Binding-site contacts:
Ligand atom N1 contacts residue PHE168 of chain 1.A at 4.0 Å.
Ligand atom C1 contacts residue ASN85 of chain 1.A at 4.4 Å.
Ligand atom C15 contacts residue HEC1 of chain 1.B at 3.8 Å.
Ligand atom N1 contacts residue VAL78 of chain 1.A at 3.7 Å.
Ligand atom C18 contacts residue VAL82 of chain 1.A at 4.5 Å (hydrophobic).
Ligand atom C8 contacts residue VAL83 of chain 1.A at 4.4 Å (hydrophobic).
Ligand atom C15 contacts residue PHE280 of chain 1.A at 4.0 Å (hydrophobic).
Ligand atom O1 contacts residue PHE280 of chain 1.A at 4.0 Å.
Ligand atom C15 contacts residue ARG386 of chain 1.A at 4.2 Å.
Ligand atom C16 contacts residue HEC1 of chain 1.B at 3.8 Å.
Ligand atom C4 contacts residue THR229 of chain 1.A at 4.4 Å.
Ligand atom C11 contacts residue MET62 of chain 1.A at 3.8 Å (hydrophobic).
Ligand atom C3 contacts residue THR229 of chain 1.A at 3.5 Å.
Ligand atom N2 contacts residue HEC1 of chain 1.B at 4.5 Å.
Ligand atom C7 contacts residue VAL83 of chain 1.A at 4.2 Å (hydrophobic).
Ligand atom C1 contacts residue THR229 of chain 1.A at 4.2 Å.
Ligand atom C3 contacts residue PHE168 of chain 1.A at 3.9 Å (hydrophobic).
Ligand atom C14 contacts residue ARG386 of chain 1.A at 3.5 Å.
Ligand atom C3 contacts residue ALA233 of chain 1.A at 4.1 Å (hydrophobic).
Ligand atom C2 contacts residue THR229 of chain 1.A at 3.4 Å.
Ligand atom BR1 contacts residue ASN85 of chain 1.A at 3.8 Å.
Ligand atom C5 contacts residue VAL78 of chain 1.A at 3.2 Å (hydrophobic).
Ligand atom C7 contacts residue VAL78 of chain 1.A at 3.4 Å (hydrophobic).
Ligand atom N2 contacts residue MET62 of chain 1.A at 3.9 Å.
Ligand atom BR1 contacts residue HEC1 of chain 1.B at 3.2 Å.
Ligand atom C10 contacts residue VAL83 of chain 1.A at 4.3 Å (hydrophobic).
Ligand atom C2 contacts residue ALA233 of chain 1.A at 3.6 Å (hydrophobic).
Ligand atom O1 contacts residue ARG386 of chain 1.A at 3.2 Å (salt-bridge).
Ligand atom O1 contacts residue SER237 of chain 1.A at 4.3 Å.
Ligand atom C13 contacts residue PHE168 of chain 1.A at 4.1 Å (hydrophobic).
Ligand atom C14 contacts residue PHE168 of chain 1.A at 3.9 Å (hydrophobic).
Ligand atom C13 contacts residue ALA233 of chain 1.A at 4.4 Å (hydrophobic).
Ligand atom C14 contacts residue ALA233 of chain 1.A at 4.5 Å (hydrophobic).
Ligand atom C5 contacts residue THR77 of chain 1.A at 4.0 Å.
Ligand atom O1 contacts residue HEC1 of chain 1.B at 4.2 Å.
Ligand atom C4 contacts residue PHE168 of chain 1.A at 4.2 Å (hydrophobic).
Ligand atom C6 contacts residue VAL78 of chain 1.A at 3.7 Å (hydrophobic).

Sequence of chain 1.A:
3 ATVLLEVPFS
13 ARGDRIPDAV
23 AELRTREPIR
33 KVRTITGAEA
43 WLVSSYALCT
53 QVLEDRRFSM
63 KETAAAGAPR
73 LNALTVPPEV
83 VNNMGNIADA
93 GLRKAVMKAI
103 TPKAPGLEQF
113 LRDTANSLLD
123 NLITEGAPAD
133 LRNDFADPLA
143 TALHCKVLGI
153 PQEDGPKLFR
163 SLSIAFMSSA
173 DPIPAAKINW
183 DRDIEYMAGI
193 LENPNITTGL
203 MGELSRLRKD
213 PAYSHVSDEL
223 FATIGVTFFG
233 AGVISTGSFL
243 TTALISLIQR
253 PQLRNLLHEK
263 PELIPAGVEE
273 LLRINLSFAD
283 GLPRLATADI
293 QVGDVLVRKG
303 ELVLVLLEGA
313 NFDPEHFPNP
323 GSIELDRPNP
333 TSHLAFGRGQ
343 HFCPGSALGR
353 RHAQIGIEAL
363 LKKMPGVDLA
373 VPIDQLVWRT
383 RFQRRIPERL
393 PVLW

The small molecule below binds the protein below.
Small molecule (SMILES): Brc1ccc2[nH]cc(CCc3ccnc(N4CCOCC4)n3)c2c1